Binding-site contacts:
Ligand atom CAA contacts residue Y011 of chain 1.D at 3.9 Å.
Ligand atom CAD contacts residue LEU445 of chain 1.A at 3.4 Å (hydrophobic).
Ligand atom CAK contacts residue PRO45 of chain 1.A at 1.5 Å (hydrophobic).
Ligand atom CBA contacts residue CYS480 of chain 1.A at 4.0 Å (hydrophobic).
Ligand atom CAR contacts residue Y011 of chain 1.D at 4.0 Å.
Ligand atom OAW contacts residue LEU445 of chain 1.A at 4.3 Å.
Ligand atom CAR contacts residue LEU445 of chain 1.A at 3.8 Å (hydrophobic).
Ligand atom CBC contacts residue LEU445 of chain 1.A at 4.5 Å (hydrophobic).
Ligand atom CAC contacts residue Y011 of chain 1.D at 3.7 Å.
Ligand atom CAZ contacts residue PRO45 of chain 1.A at 3.3 Å (hydrophobic).
Ligand atom CBG contacts residue PRO45 of chain 1.A at 3.6 Å (hydrophobic).
Ligand atom CAK contacts residue PHE47 of chain 1.A at 4.3 Å (hydrophobic).
Ligand atom CAM contacts residue Y011 of chain 1.D at 4.1 Å.
Ligand atom CAY contacts residue Y011 of chain 1.D at 3.5 Å.
Ligand atom CAV contacts residue PRO45 of chain 1.A at 3.2 Å (hydrophobic).
Ligand atom CBD contacts residue PRO45 of chain 1.A at 3.1 Å (hydrophobic).
Ligand atom CBC contacts residue Y011 of chain 1.D at 4.2 Å.
Ligand atom CAX contacts residue ASP46 of chain 1.A at 3.2 Å.
Ligand atom CAA contacts residue LEU483 of chain 1.A at 4.0 Å (hydrophobic).
Ligand atom CAI contacts residue LEU44 of chain 1.A at 3.9 Å (hydrophobic).
Ligand atom OAW contacts residue Y011 of chain 1.D at 3.1 Å (h-bond).
Ligand atom CBF contacts residue PRO45 of chain 1.A at 4.2 Å (hydrophobic).
Ligand atom CAE contacts residue LEU504 of chain 1.A at 4.1 Å (hydrophobic).
Ligand atom CAU contacts residue Y011 of chain 1.D at 4.2 Å.
Ligand atom CAQ contacts residue PRO45 of chain 1.A at 3.6 Å (hydrophobic).
Ligand atom CAQ contacts residue PHE499 of chain 1.A at 4.0 Å (hydrophobic).
Ligand atom CAL contacts residue ASP46 of chain 1.A at 3.9 Å.
Ligand atom CAI contacts residue PRO45 of chain 1.A at 2.5 Å (hydrophobic).
Ligand atom OAF contacts residue ASP46 of chain 1.A at 3.2 Å (salt-bridge).
Ligand atom OAH contacts residue ASP46 of chain 1.A at 3.4 Å (salt-bridge).
Ligand atom CAS contacts residue Y011 of chain 1.D at 4.3 Å.
Ligand atom CAQ contacts residue LEU504 of chain 1.A at 4.2 Å (hydrophobic).
Ligand atom CAA contacts residue CYS480 of chain 1.A at 3.5 Å (hydrophobic).
Ligand atom CBB contacts residue Y011 of chain 1.D at 4.1 Å.
Ligand atom CAE contacts residue Y011 of chain 1.D at 4.2 Å.
Ligand atom OAG contacts residue Y011 of chain 1.D at 3.8 Å.

This small molecule binds to this protein.
Small molecule (SMILES): CC(C)CCC[C@@H](C)[C@H]1CC[C@H]2[C@@H]3CC=C4C[C@@H](OC(=O)CCC(=O)O)CC[C@]4(C)[C@H]3CC[C@]12C

Sequence of chain 1.A:
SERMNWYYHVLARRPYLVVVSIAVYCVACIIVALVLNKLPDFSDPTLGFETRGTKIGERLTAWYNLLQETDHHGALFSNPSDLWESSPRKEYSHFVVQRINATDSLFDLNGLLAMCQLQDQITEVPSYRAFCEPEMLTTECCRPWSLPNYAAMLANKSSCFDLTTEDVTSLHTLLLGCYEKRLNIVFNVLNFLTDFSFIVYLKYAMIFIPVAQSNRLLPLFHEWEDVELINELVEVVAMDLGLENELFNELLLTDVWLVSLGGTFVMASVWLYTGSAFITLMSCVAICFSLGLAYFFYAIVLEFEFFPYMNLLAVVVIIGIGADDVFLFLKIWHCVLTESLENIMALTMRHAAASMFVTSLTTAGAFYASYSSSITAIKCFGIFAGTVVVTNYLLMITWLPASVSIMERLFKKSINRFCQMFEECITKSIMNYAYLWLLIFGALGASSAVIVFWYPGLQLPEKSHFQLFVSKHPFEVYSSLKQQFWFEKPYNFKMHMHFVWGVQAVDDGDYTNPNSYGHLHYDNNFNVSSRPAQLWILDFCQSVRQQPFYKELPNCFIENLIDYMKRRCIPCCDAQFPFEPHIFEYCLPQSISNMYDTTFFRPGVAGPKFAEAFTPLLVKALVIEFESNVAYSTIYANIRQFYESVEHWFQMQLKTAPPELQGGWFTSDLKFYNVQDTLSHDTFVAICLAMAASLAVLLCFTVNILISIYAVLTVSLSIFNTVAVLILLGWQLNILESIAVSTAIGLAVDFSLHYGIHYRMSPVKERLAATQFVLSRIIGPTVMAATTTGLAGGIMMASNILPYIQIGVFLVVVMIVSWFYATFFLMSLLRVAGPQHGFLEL